Binding-site contacts:
Ligand atom CM7 contacts residue GLN57 of chain 1.A at 3.6 Å.
Ligand atom CM7 contacts residue TYR158 of chain 1.A at 3.8 Å (hydrophobic).
Ligand atom N1 contacts residue ASP151 of chain 1.A at 2.5 Å (salt-bridge).
Ligand atom C8 contacts residue PHE54 of chain 1.A at 3.5 Å (hydrophobic).
Ligand atom N9 contacts residue PHE54 of chain 1.A at 3.5 Å.
Ligand atom O3B contacts residue ARG50 of chain 1.A at 3.0 Å (salt-bridge).
Ligand atom C4 contacts residue PHE54 of chain 1.A at 3.4 Å (hydrophobic).
Ligand atom O3A contacts residue MG1 of chain 1.D at 3.8 Å.
Ligand atom O3' contacts residue TYR158 of chain 1.A at 3.6 Å.
Ligand atom N2 contacts residue ASP151 of chain 1.A at 3.0 Å (salt-bridge).
Ligand atom O5' contacts residue HIS33 of chain 1.A at 3.5 Å.
Ligand atom C5 contacts residue PHE54 of chain 1.A at 3.5 Å (hydrophobic).
Ligand atom PA contacts residue HIS33 of chain 1.A at 3.6 Å.
Ligand atom C6 contacts residue PHE54 of chain 1.A at 3.5 Å (hydrophobic).
Ligand atom PA contacts residue MG1 of chain 1.D at 3.7 Å.
Ligand atom O1B contacts residue ARG50 of chain 1.A at 3.0 Å (salt-bridge).
Ligand atom C1' contacts residue PHE54 of chain 1.A at 3.8 Å (hydrophobic).
Ligand atom C5 contacts residue TYR158 of chain 1.A at 3.5 Å (hydrophobic).
Ligand atom O2A contacts residue HIS33 of chain 1.A at 3.0 Å.
Ligand atom C6 contacts residue TYR158 of chain 1.A at 3.3 Å (hydrophobic).
Ligand atom O6 contacts residue PHE54 of chain 1.A at 3.7 Å.
Ligand atom C2 contacts residue ASP151 of chain 1.A at 3.2 Å.
Ligand atom C3' contacts residue TYR158 of chain 1.A at 3.8 Å (hydrophobic).
Ligand atom N7 contacts residue PHE54 of chain 1.A at 3.6 Å.
Ligand atom C2 contacts residue GLU16 of chain 1.A at 3.8 Å.
Ligand atom O6 contacts residue TYR158 of chain 1.A at 3.3 Å (h-bond).
Ligand atom N3 contacts residue PHE54 of chain 1.A at 3.4 Å.
Ligand atom C2 contacts residue PHE54 of chain 1.A at 3.6 Å (hydrophobic).
Ligand atom N1 contacts residue PHE54 of chain 1.A at 3.6 Å.
Ligand atom PB contacts residue ARG50 of chain 1.A at 3.5 Å.
Ligand atom N7 contacts residue TYR158 of chain 1.A at 3.7 Å.
Ligand atom O3A contacts residue HIS33 of chain 1.A at 3.4 Å (h-bond).
Ligand atom C6 contacts residue ASP151 of chain 1.A at 3.7 Å.
Ligand atom C2' contacts residue TYR158 of chain 1.A at 3.6 Å (hydrophobic).
Ligand atom O6 contacts residue PHE154 of chain 1.A at 3.8 Å.
Ligand atom O3B contacts residue MG1 of chain 1.D at 2.0 Å.
Ligand atom C5' contacts residue HIS33 of chain 1.A at 3.2 Å.
Ligand atom PB contacts residue MG1 of chain 1.D at 3.3 Å.
Ligand atom O1A contacts residue MG1 of chain 1.D at 2.5 Å.
Ligand atom N2 contacts residue GLU16 of chain 1.A at 2.7 Å (salt-bridge).

A small-molecule ligand and the protein it binds are described below.
Small molecule (SMILES): C[n+]1cn([C@@H]2O[C@H](CO[P](=O)(O)OP(=O)(O)O)[C@@H](O)[C@H]2O)c2nc(N)[nH]c(=O)c21

Sequence of chain 1.A:
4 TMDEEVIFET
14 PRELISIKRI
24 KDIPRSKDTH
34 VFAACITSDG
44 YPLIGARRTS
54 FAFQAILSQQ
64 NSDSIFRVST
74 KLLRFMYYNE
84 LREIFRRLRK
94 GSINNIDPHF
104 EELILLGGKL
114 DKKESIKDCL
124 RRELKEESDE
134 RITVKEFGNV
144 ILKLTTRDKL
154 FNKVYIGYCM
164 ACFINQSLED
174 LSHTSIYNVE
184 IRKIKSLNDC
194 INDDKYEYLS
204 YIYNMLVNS